The small molecule below binds the protein below.
Small molecule (SMILES): CCc1cccc(C[C@H](NC(=O)[C@H](Cc2ccccc2)NC(=O)c2cnccn2)B(O)O)c1

Binding-site contacts:
Ligand atom C5 contacts residue THR1 of chain 1.X at 3.1 Å.
Ligand atom C18 contacts residue SER21 of chain 1.X at 3.8 Å.
Ligand atom C14 contacts residue SER21 of chain 1.X at 3.7 Å.
Ligand atom B2 contacts residue THR1 of chain 1.X at 1.4 Å.
Ligand atom C11 contacts residue ALA49 of chain 1.X at 3.5 Å (hydrophobic).
Ligand atom C19 contacts residue SER21 of chain 1.X at 3.7 Å.
Ligand atom C17 contacts residue SER21 of chain 1.X at 3.4 Å.
Ligand atom O15 contacts residue ARG19 of chain 1.X at 3.8 Å.
Ligand atom C33 contacts residue ASN32 of chain 1.X at 3.0 Å.
Ligand atom C30 contacts residue SER21 of chain 1.X at 3.8 Å.
Ligand atom O3 contacts residue SER46 of chain 1.X at 3.6 Å.
Ligand atom N6 contacts residue THR1 of chain 1.X at 3.7 Å.
Ligand atom O3 contacts residue THR1 of chain 1.X at 2.3 Å (h-bond).
Ligand atom O26 contacts residue CYS48 of chain 1.X at 3.8 Å.
Ligand atom C11 contacts residue ALA20 of chain 1.X at 3.4 Å (hydrophobic).
Ligand atom C14 contacts residue GLY47 of chain 1.X at 3.5 Å.
Ligand atom O26 contacts residue GLY47 of chain 1.X at 3.6 Å.
Ligand atom O4 contacts residue THR1 of chain 1.X at 2.3 Å (h-bond).
Ligand atom C12 contacts residue ALA20 of chain 1.X at 3.7 Å (hydrophobic).
Ligand atom O15 contacts residue ALA20 of chain 1.X at 3.4 Å.
Ligand atom C13 contacts residue GLY47 of chain 1.X at 3.6 Å.
Ligand atom C7 contacts residue LYS33 of chain 1.X at 3.7 Å.
Ligand atom C1 contacts residue GLY47 of chain 1.X at 3.7 Å.
Ligand atom C5 contacts residue LYS33 of chain 1.X at 3.6 Å.
Ligand atom C9 contacts residue ALA49 of chain 1.X at 3.7 Å (hydrophobic).
Ligand atom O26 contacts residue ALA49 of chain 1.X at 2.9 Å (h-bond).
Ligand atom O15 contacts residue SER21 of chain 1.X at 3.1 Å (h-bond).
Ligand atom C30 contacts residue SER27 of chain 1.X at 3.2 Å.
Ligand atom N6 contacts residue GLY47 of chain 1.X at 2.8 Å (h-bond).
Ligand atom C24 contacts residue TYR169 of chain 1.X at 3.6 Å (hydrophobic).
Ligand atom C33 contacts residue MET45 of chain 1.X at 3.7 Å (hydrophobic).
Ligand atom C10 contacts residue ALA49 of chain 1.X at 3.4 Å (hydrophobic).
Ligand atom C29 contacts residue ASP125 of chain 1.A at 3.8 Å.
Ligand atom C1 contacts residue THR1 of chain 1.X at 2.5 Å.
Ligand atom C10 contacts residue VAL31 of chain 1.X at 3.5 Å (hydrophobic).
Ligand atom N31 contacts residue SER21 of chain 1.X at 3.0 Å (h-bond).
Ligand atom O3 contacts residue GLY47 of chain 1.X at 2.7 Å (h-bond).
Ligand atom N28 contacts residue ASP125 of chain 1.A at 3.3 Å.
Ligand atom N16 contacts residue SER21 of chain 1.X at 2.9 Å (h-bond).
Ligand atom C5 contacts residue GLY47 of chain 1.X at 3.7 Å.

Sequence of chain 1.A:
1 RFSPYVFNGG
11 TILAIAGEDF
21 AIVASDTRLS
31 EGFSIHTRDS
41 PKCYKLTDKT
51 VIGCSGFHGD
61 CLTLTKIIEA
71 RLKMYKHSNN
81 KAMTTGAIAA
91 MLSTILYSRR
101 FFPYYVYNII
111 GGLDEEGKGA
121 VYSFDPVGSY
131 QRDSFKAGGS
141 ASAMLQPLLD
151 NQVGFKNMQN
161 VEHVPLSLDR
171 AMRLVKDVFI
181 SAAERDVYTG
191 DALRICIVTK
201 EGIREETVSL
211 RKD

Sequence of chain 1.X:
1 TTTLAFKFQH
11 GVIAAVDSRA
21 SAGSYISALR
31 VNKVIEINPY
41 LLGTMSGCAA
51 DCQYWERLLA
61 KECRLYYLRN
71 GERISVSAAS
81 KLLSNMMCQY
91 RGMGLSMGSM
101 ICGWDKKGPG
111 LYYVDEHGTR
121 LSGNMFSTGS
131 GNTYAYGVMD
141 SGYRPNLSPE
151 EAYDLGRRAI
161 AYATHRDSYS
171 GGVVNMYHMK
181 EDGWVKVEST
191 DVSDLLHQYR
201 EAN